Binding-site contacts:
Ligand atom C7 contacts residue GLU152 of chain 1.A at 4.2 Å.
Ligand atom N11 contacts residue PRO153 of chain 1.A at 3.7 Å.
Ligand atom C10 contacts residue ARG230 of chain 1.A at 4.0 Å.
Ligand atom C5 contacts residue GLU152 of chain 1.A at 3.6 Å.
Ligand atom N3 contacts residue MET168 of chain 1.A at 3.1 Å (h-bond).
Ligand atom C9 contacts residue ARG231 of chain 1.A at 3.8 Å.
Ligand atom C10 contacts residue GLU152 of chain 1.A at 3.9 Å.
Ligand atom C1 contacts residue PRO153 of chain 1.A at 4.0 Å (hydrophobic).
Ligand atom N2 contacts residue ARG170 of chain 1.A at 3.9 Å.
Ligand atom C1 contacts residue MET168 of chain 1.A at 4.2 Å (hydrophobic).
Ligand atom C9 contacts residue GLU152 of chain 1.A at 4.4 Å.
Ligand atom C9 contacts residue ARG230 of chain 1.A at 4.0 Å.
Ligand atom C4 contacts residue ARG170 of chain 1.A at 4.0 Å.
Ligand atom C6 contacts residue GLU152 of chain 1.A at 4.2 Å.
Ligand atom N12 contacts residue GLN148 of chain 1.A at 4.1 Å.
Ligand atom C4 contacts residue MET168 of chain 1.A at 3.8 Å (hydrophobic).
Ligand atom N3 contacts residue ARG170 of chain 1.A at 3.4 Å (salt-bridge).
Ligand atom C9 contacts residue LEU151 of chain 1.A at 4.1 Å (hydrophobic).
Ligand atom N2 contacts residue PRO153 of chain 1.A at 4.4 Å.
Ligand atom C7 contacts residue LEU151 of chain 1.A at 3.3 Å (hydrophobic).
Ligand atom C6 contacts residue LEU151 of chain 1.A at 4.2 Å (hydrophobic).
Ligand atom N3 contacts residue GLU152 of chain 1.A at 4.2 Å.
Ligand atom C8 contacts residue GLU152 of chain 1.A at 4.2 Å.
Ligand atom C7 contacts residue ARG231 of chain 1.A at 4.4 Å.
Ligand atom N12 contacts residue PRO153 of chain 1.A at 3.9 Å.
Ligand atom C4 contacts residue GLU152 of chain 1.A at 3.7 Å.
Ligand atom N2 contacts residue MET168 of chain 1.A at 3.3 Å (h-bond).
Ligand atom C8 contacts residue LEU151 of chain 1.A at 3.4 Å (hydrophobic).
Ligand atom N3 contacts residue VAL169 of chain 1.A at 4.0 Å.
Ligand atom C10 contacts residue ARG231 of chain 1.A at 4.4 Å.
Ligand atom N12 contacts residue LEU151 of chain 1.A at 3.8 Å.
Ligand atom C1 contacts residue GLU152 of chain 1.A at 4.5 Å.
Ligand atom C8 contacts residue ARG231 of chain 1.A at 3.8 Å.

A protein and the small-molecule ligand that binds it are described below.
Small molecule (SMILES): NNc1nncc2ccccc12

Sequence of chain 1.A:
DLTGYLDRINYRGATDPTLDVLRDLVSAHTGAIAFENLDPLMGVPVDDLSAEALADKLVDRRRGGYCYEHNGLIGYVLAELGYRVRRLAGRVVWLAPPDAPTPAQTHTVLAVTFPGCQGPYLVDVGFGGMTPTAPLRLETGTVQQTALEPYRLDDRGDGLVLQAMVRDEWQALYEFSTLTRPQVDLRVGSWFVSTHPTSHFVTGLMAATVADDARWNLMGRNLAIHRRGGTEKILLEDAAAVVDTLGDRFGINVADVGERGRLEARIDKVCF